Sequence of chain 1.I:
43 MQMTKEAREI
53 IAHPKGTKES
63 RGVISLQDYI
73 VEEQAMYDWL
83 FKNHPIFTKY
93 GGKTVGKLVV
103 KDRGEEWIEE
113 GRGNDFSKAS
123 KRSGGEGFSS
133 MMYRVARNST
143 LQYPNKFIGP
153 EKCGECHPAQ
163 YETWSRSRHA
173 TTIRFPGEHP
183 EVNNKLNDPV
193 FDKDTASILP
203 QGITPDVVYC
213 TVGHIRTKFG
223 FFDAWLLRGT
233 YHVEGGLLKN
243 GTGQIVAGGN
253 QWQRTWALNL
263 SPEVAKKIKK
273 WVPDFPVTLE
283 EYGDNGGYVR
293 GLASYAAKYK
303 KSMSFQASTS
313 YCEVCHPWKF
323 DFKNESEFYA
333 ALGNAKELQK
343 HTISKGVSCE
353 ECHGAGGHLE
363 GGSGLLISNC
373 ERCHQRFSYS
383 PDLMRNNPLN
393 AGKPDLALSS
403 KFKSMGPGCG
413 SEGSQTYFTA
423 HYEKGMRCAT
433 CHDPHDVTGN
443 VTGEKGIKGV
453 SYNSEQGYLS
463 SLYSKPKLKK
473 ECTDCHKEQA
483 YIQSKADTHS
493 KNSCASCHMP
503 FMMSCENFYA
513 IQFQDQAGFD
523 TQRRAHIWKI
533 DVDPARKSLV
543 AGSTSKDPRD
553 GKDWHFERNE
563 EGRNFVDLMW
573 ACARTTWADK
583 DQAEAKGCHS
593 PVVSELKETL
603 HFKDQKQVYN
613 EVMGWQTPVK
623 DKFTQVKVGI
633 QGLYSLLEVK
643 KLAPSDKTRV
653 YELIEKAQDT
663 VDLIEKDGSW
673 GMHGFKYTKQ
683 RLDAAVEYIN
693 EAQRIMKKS

Binding-site contacts:
Ligand atom O6 contacts residue LYS300 of chain 1.I at 3.7 Å.
Ligand atom C3 contacts residue LYS300 of chain 1.I at 4.3 Å.
Ligand atom C4 contacts residue LYS300 of chain 1.I at 4.2 Å.
Ligand atom O5 contacts residue TYR511 of chain 1.I at 4.3 Å.
Ligand atom O5 contacts residue ARG551 of chain 1.I at 3.9 Å.
Ligand atom C1 contacts residue SER406 of chain 1.I at 3.7 Å.
Ligand atom C1 contacts residue GLY553 of chain 1.I at 3.7 Å.
Ligand atom C3 contacts residue ASP552 of chain 1.I at 4.4 Å.
Ligand atom C2 contacts residue ASP552 of chain 1.I at 3.8 Å.
Ligand atom C3 contacts residue TYR511 of chain 1.I at 4.1 Å (hydrophobic).
Ligand atom O5 contacts residue GLY553 of chain 1.I at 3.8 Å.
Ligand atom O5 contacts residue ASP552 of chain 1.I at 3.2 Å (salt-bridge).
Ligand atom O5 contacts residue SER406 of chain 1.I at 3.9 Å.
Ligand atom C2 contacts residue TYR511 of chain 1.I at 4.2 Å (hydrophobic).
Ligand atom C1 contacts residue ASP552 of chain 1.I at 3.3 Å.
Ligand atom O6 contacts residue TYR511 of chain 1.I at 4.3 Å.
Ligand atom C2 contacts residue SER406 of chain 1.I at 3.4 Å.
Ligand atom C4 contacts residue ASP552 of chain 1.I at 4.0 Å.
Ligand atom C3 contacts residue SER406 of chain 1.I at 4.5 Å.

This small molecule binds to this protein.
Small molecule (SMILES): C[C@@H](O)[C@@H](C)O